Binding-site contacts:
Ligand atom C3 contacts residue ASN340 of chain 1.D at 3.5 Å.
Ligand atom C2 contacts residue ASN340 of chain 1.D at 2.5 Å.
Ligand atom C8 contacts residue VAL339 of chain 1.D at 3.8 Å (hydrophobic).
Ligand atom N2 contacts residue VAL339 of chain 1.D at 4.4 Å.
Ligand atom O3 contacts residue ASN340 of chain 1.D at 3.5 Å (h-bond).
Ligand atom C1 contacts residue ASN340 of chain 1.D at 1.4 Å.
Ligand atom C5 contacts residue ASN340 of chain 1.D at 3.7 Å.
Ligand atom C4 contacts residue ASN340 of chain 1.D at 4.2 Å.
Ligand atom O5 contacts residue ASN340 of chain 1.D at 2.4 Å (h-bond).
Ligand atom N2 contacts residue ASN340 of chain 1.D at 3.5 Å (h-bond).

Sequence of chain 1.D:
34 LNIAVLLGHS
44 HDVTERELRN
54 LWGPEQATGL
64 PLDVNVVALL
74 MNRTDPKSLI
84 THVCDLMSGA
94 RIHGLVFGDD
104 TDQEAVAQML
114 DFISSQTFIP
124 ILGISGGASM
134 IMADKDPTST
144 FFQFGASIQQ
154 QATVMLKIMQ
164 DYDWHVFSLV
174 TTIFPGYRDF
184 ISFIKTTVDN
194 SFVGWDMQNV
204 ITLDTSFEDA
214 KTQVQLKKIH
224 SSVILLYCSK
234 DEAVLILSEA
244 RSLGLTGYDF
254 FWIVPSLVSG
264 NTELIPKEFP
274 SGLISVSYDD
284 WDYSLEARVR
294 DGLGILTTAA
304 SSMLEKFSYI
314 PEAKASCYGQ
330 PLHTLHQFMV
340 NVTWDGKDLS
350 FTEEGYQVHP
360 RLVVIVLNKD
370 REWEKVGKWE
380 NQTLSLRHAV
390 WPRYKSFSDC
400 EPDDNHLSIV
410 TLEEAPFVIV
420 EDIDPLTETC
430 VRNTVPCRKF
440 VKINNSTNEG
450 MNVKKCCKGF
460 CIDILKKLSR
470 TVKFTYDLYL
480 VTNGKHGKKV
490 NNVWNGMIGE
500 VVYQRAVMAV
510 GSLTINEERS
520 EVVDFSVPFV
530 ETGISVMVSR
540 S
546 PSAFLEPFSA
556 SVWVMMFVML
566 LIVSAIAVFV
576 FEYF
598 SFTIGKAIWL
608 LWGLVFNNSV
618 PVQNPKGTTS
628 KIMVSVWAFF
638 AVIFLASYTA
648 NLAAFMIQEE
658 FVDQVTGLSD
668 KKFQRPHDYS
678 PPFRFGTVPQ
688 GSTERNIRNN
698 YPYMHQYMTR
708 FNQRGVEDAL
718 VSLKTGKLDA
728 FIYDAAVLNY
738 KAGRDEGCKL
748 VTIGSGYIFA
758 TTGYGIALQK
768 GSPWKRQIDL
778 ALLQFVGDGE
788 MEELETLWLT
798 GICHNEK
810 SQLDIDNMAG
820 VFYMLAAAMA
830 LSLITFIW

A protein and the small-molecule ligand that binds it are described below.
Small molecule (SMILES): CC(=O)N[C@@H]1[C@@H](O)[C@H](O)[C@@H](CO)O[C@H]1O